A small-molecule ligand and the protein it binds are described below.
Small molecule (SMILES): Cc1ncc(COP(=O)(O)O)c(/C=N/[C@@H](COP(=O)(O)O)C(=O)O)c1O

Sequence of chain 1.C:
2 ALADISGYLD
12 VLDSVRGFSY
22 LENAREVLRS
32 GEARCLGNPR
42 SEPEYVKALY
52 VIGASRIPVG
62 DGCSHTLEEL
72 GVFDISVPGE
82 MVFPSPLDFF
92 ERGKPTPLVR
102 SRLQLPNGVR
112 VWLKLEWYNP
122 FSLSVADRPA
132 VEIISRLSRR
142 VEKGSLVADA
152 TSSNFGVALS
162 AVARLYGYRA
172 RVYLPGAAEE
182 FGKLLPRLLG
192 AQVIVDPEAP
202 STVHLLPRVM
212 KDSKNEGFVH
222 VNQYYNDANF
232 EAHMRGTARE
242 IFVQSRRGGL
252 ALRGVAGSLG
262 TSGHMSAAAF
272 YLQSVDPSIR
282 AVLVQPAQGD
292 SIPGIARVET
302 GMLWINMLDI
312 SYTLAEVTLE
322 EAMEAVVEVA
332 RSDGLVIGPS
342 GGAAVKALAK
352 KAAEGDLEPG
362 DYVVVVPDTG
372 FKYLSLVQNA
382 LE

Binding-site contacts:
Ligand atom O4P contacts residue HIS265 of chain 1.C at 3.1 Å (h-bond).
Ligand atom O6P contacts residue THR262 of chain 1.C at 3.4 Å (h-bond).
Ligand atom OXT contacts residue THR152 of chain 1.C at 2.7 Å (h-bond).
Ligand atom O contacts residue ASN155 of chain 1.C at 3.4 Å (h-bond).
Ligand atom O contacts residue THR152 of chain 1.C at 3.3 Å (h-bond).
Ligand atom OXT contacts residue SER153 of chain 1.C at 3.3 Å (h-bond).
Ligand atom OG contacts residue GLY295 of chain 1.C at 3.3 Å (h-bond).
Ligand atom O2P contacts residue GLY261 of chain 1.C at 2.8 Å (h-bond).
Ligand atom O7P contacts residue GLY295 of chain 1.C at 3.3 Å (h-bond).
Ligand atom C contacts residue SER153 of chain 1.C at 3.1 Å.
Ligand atom O5P contacts residue THR203 of chain 1.C at 3.0 Å (h-bond).
Ligand atom C4 contacts residue GLY295 of chain 1.C at 3.2 Å.
Ligand atom N1 contacts residue PRO368 of chain 1.C at 3.2 Å.
Ligand atom O1P contacts residue THR262 of chain 1.C at 2.8 Å (h-bond).
Ligand atom C contacts residue THR152 of chain 1.C at 3.3 Å.
Ligand atom P2 contacts residue TYR225 of chain 1.C at 3.3 Å.
Ligand atom O3P contacts residue HIS265 of chain 1.C at 3.0 Å (h-bond).
Ligand atom CA contacts residue SER153 of chain 1.C at 3.5 Å.
Ligand atom P contacts residue THR262 of chain 1.C at 3.5 Å.
Ligand atom OXT contacts residue PHE156 of chain 1.C at 3.0 Å.
Ligand atom C2A contacts residue TYR374 of chain 1.C at 3.4 Å (hydrophobic).
Ligand atom N contacts residue SER153 of chain 1.C at 3.2 Å (h-bond).
Ligand atom O3 contacts residue ASN155 of chain 1.C at 3.0 Å (h-bond).
Ligand atom N1 contacts residue SER341 of chain 1.C at 2.8 Å (h-bond).
Ligand atom C2A contacts residue ASN155 of chain 1.C at 3.5 Å.
Ligand atom OXT contacts residue GLN224 of chain 1.C at 2.8 Å (h-bond).
Ligand atom O7P contacts residue GLY261 of chain 1.C at 3.5 Å.
Ligand atom C2A contacts residue SER341 of chain 1.C at 3.5 Å.
Ligand atom O6P contacts residue GLY261 of chain 1.C at 3.1 Å.
Ligand atom O3P contacts residue GLY264 of chain 1.C at 3.4 Å (h-bond).
Ligand atom C6 contacts residue ILE296 of chain 1.C at 3.4 Å (hydrophobic).
Ligand atom O2P contacts residue THR262 of chain 1.C at 3.4 Å (h-bond).
Ligand atom O6P contacts residue TYR225 of chain 1.C at 2.9 Å (h-bond).
Ligand atom O2P contacts residue SER263 of chain 1.C at 2.9 Å (h-bond).
Ligand atom O5P contacts residue TYR225 of chain 1.C at 2.8 Å (h-bond).
Ligand atom C contacts residue PHE156 of chain 1.C at 3.3 Å (hydrophobic).
Ligand atom C6 contacts residue PRO368 of chain 1.C at 3.5 Å (hydrophobic).
Ligand atom O contacts residue PHE156 of chain 1.C at 2.7 Å (h-bond).
Ligand atom C5 contacts residue GLY295 of chain 1.C at 3.2 Å.
Ligand atom O contacts residue SER153 of chain 1.C at 3.0 Å (h-bond).